Binding-site contacts:
Ligand atom O contacts residue ARG138 of chain 3.B at 4.1 Å.
Ligand atom O contacts residue GLY187 of chain 3.B at 3.3 Å (h-bond).
Ligand atom C5 contacts residue LYS152 of chain 3.B at 3.5 Å.
Ligand atom C5 contacts residue ARG138 of chain 3.B at 3.1 Å.
Ligand atom O contacts residue LYS184 of chain 3.B at 3.0 Å (salt-bridge).
Ligand atom N contacts residue ARG138 of chain 3.B at 4.4 Å.
Ligand atom C4 contacts residue LEU154 of chain 3.B at 3.6 Å (hydrophobic).
Ligand atom C7 contacts residue PHE137 of chain 3.B at 4.2 Å (hydrophobic).
Ligand atom C2 contacts residue ARG138 of chain 3.B at 4.3 Å.
Ligand atom C4 contacts residue LYS152 of chain 3.B at 4.3 Å.
Ligand atom C contacts residue GLY187 of chain 3.B at 3.4 Å.
Ligand atom C2 contacts residue VAL189 of chain 3.B at 3.9 Å (hydrophobic).
Ligand atom C contacts residue LYS184 of chain 3.B at 3.8 Å.
Ligand atom N contacts residue VAL189 of chain 3.B at 4.3 Å.
Ligand atom C7 contacts residue ARG138 of chain 3.B at 3.6 Å.
Ligand atom C6 contacts residue VAL151 of chain 3.B at 3.7 Å (hydrophobic).
Ligand atom C5 contacts residue VAL151 of chain 3.B at 4.1 Å (hydrophobic).
Ligand atom C8 contacts residue LEU154 of chain 3.B at 3.7 Å (hydrophobic).
Ligand atom C contacts residue ARG138 of chain 3.B at 4.5 Å.
Ligand atom C7 contacts residue LEU154 of chain 3.B at 3.6 Å (hydrophobic).
Ligand atom C5 contacts residue LEU154 of chain 3.B at 3.7 Å (hydrophobic).
Ligand atom C1 contacts residue GLY187 of chain 3.B at 4.3 Å.
Ligand atom C1 contacts residue LYS184 of chain 3.B at 4.0 Å.
Ligand atom C6 contacts residue LYS152 of chain 3.B at 4.4 Å.
Ligand atom C6 contacts residue ARG138 of chain 3.B at 3.2 Å.
Ligand atom O1 contacts residue PHE137 of chain 3.B at 4.2 Å.
Ligand atom C7 contacts residue VAL134 of chain 3.B at 3.8 Å (hydrophobic).
Ligand atom N contacts residue LEU154 of chain 3.B at 3.8 Å.
Ligand atom C3 contacts residue ARG138 of chain 3.B at 4.1 Å.
Ligand atom C1 contacts residue VAL189 of chain 3.B at 3.8 Å (hydrophobic).
Ligand atom C8 contacts residue PHE137 of chain 3.B at 4.2 Å (hydrophobic).
Ligand atom C3 contacts residue LEU154 of chain 3.B at 3.6 Å (hydrophobic).
Ligand atom O1 contacts residue ARG138 of chain 3.B at 3.3 Å.
Ligand atom C4 contacts residue ARG138 of chain 3.B at 3.8 Å.
Ligand atom C2 contacts residue LYS184 of chain 3.B at 3.9 Å.
Ligand atom C6 contacts residue LEU154 of chain 3.B at 3.8 Å (hydrophobic).
Ligand atom O1 contacts residue LYS184 of chain 3.B at 3.1 Å (salt-bridge).
Ligand atom O1 contacts residue VAL189 of chain 3.B at 4.2 Å.
Ligand atom C8 contacts residue ARG138 of chain 3.B at 3.5 Å.
Ligand atom C6 contacts residue VAL134 of chain 3.B at 4.1 Å (hydrophobic).

A small-molecule ligand and the protein it binds are described below.
Small molecule (SMILES): COCC(=O)Nc1ccccc1

Sequence of chain 3.B:
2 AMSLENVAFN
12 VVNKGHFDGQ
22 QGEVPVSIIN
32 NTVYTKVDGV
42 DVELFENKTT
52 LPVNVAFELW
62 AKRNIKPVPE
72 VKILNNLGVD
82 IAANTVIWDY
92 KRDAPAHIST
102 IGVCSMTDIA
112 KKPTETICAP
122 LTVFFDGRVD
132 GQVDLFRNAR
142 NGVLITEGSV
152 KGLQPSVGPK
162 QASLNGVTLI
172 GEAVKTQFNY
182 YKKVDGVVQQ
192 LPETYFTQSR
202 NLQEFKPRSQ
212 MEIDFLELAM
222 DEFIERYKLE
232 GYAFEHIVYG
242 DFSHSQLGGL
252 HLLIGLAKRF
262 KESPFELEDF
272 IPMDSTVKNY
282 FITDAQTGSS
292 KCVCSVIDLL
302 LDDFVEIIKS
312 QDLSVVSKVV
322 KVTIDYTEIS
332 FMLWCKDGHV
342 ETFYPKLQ